Binding-site contacts:
Ligand atom CG contacts residue LEU126 of chain 2.A at 4.4 Å (hydrophobic).
Ligand atom O contacts residue ASN124 of chain 2.A at 4.3 Å.
Ligand atom N contacts residue VAL179 of chain 2.A at 3.7 Å.
Ligand atom CB contacts residue LEU126 of chain 2.A at 3.7 Å (hydrophobic).
Ligand atom C contacts residue HIS180 of chain 2.A at 4.3 Å.
Ligand atom OXT contacts residue MET129 of chain 3.A at 3.5 Å (h-bond).
Ligand atom O contacts residue HIS180 of chain 2.A at 4.0 Å.
Ligand atom CA contacts residue ASP139 of chain 3.A at 4.0 Å.
Ligand atom OXT contacts residue ASN124 of chain 2.A at 3.5 Å.
Ligand atom N contacts residue PRO178 of chain 2.A at 4.3 Å.
Ligand atom CG contacts residue LEU115 of chain 2.A at 4.0 Å (hydrophobic).
Ligand atom CG contacts residue VAL179 of chain 2.A at 4.3 Å (hydrophobic).
Ligand atom OXT contacts residue PHE130 of chain 3.A at 3.7 Å.
Ligand atom CA contacts residue HIS180 of chain 2.A at 3.6 Å.
Ligand atom O contacts residue GLN137 of chain 3.A at 3.7 Å.
Ligand atom OXT contacts residue ASP139 of chain 3.A at 3.9 Å.
Ligand atom CG contacts residue SER113 of chain 2.A at 3.0 Å.
Ligand atom CB contacts residue SER113 of chain 2.A at 4.0 Å.
Ligand atom OXT contacts residue ALA125 of chain 2.A at 3.4 Å (h-bond).
Ligand atom CG contacts residue LYS114 of chain 2.A at 4.0 Å.
Ligand atom C contacts residue PHE130 of chain 3.A at 4.0 Å (hydrophobic).
Ligand atom CG contacts residue HIS180 of chain 2.A at 3.0 Å.
Ligand atom CG contacts residue ASN124 of chain 2.A at 4.2 Å.
Ligand atom N contacts residue HIS180 of chain 2.A at 3.2 Å (h-bond).
Ligand atom O contacts residue ASP139 of chain 3.A at 2.7 Å (salt-bridge).
Ligand atom C contacts residue ASN124 of chain 2.A at 4.0 Å.
Ligand atom N contacts residue ASP139 of chain 3.A at 3.6 Å (salt-bridge).
Ligand atom CB contacts residue ALA125 of chain 2.A at 3.7 Å (hydrophobic).
Ligand atom C contacts residue ALA125 of chain 2.A at 4.4 Å (hydrophobic).
Ligand atom C contacts residue ASP139 of chain 3.A at 3.3 Å.
Ligand atom O contacts residue TRP88 of chain 2.A at 4.0 Å.
Ligand atom N contacts residue LEU126 of chain 2.A at 3.8 Å.
Ligand atom O contacts residue PHE130 of chain 3.A at 3.5 Å.
Ligand atom CB contacts residue ASN124 of chain 2.A at 3.9 Å.
Ligand atom CB contacts residue HIS180 of chain 2.A at 4.1 Å.

Sequence of chain 3.A:
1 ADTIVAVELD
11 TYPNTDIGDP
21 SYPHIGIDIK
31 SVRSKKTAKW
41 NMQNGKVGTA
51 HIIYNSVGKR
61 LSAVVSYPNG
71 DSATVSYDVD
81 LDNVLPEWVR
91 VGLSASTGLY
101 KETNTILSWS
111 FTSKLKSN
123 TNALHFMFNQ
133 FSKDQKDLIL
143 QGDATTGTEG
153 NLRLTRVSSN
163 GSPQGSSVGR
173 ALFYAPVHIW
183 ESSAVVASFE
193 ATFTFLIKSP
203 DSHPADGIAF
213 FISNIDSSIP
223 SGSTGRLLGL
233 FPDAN

The small molecule below binds the protein below.
Small molecule (SMILES): CC[C@@H](N)C(=O)O

Sequence of chain 2.A:
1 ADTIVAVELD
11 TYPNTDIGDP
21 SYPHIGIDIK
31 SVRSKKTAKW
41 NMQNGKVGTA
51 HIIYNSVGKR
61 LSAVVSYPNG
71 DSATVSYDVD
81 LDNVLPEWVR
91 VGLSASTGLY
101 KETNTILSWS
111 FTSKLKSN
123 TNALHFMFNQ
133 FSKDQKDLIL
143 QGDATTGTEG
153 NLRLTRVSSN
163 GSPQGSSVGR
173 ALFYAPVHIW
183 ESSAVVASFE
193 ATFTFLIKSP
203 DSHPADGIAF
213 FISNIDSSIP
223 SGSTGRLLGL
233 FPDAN